Sequence of chain 1.B:
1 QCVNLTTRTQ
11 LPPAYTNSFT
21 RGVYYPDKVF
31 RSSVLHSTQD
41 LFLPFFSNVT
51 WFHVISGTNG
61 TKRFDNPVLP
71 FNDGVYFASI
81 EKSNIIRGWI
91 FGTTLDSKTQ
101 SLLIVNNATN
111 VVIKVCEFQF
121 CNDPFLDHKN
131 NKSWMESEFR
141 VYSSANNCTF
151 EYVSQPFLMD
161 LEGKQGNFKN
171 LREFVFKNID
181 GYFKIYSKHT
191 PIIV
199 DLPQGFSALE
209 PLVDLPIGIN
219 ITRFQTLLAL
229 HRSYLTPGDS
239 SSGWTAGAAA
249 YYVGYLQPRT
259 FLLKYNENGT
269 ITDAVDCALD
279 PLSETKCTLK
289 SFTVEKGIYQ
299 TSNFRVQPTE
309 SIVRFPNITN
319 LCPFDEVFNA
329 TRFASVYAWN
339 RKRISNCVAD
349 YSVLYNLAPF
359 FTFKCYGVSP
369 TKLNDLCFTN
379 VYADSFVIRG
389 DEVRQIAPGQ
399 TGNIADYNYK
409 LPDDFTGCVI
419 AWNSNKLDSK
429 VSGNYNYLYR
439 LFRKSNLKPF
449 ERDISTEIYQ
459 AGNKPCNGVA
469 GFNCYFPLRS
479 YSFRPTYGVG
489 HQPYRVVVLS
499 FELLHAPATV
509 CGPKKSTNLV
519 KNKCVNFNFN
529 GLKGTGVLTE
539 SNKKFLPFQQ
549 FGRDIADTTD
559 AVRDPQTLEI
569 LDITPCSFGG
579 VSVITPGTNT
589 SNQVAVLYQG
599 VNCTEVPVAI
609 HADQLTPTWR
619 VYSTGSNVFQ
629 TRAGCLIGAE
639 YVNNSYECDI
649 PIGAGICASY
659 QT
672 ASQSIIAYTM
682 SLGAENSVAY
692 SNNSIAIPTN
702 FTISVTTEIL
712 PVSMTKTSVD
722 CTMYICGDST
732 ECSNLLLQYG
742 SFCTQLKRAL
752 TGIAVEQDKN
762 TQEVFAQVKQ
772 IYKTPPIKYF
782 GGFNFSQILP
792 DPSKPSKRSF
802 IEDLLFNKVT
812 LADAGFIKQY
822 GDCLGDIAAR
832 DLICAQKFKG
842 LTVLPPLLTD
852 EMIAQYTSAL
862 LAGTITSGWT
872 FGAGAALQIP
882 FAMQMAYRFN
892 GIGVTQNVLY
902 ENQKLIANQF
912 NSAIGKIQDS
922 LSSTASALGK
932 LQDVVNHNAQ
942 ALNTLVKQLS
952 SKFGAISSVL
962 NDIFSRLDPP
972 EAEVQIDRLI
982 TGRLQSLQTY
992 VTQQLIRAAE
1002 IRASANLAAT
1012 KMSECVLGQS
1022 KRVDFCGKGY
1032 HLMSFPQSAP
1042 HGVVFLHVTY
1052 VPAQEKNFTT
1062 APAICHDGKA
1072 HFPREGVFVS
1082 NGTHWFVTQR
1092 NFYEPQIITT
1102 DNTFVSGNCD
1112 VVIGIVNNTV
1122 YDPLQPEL

A protein and the small-molecule ligand that binds it are described below.
Small molecule (SMILES): CC(=O)N[C@H]1[C@H](O[C@H]2[C@H](O)[C@@H](NC(C)=O)CO[C@@H]2CO)O[C@H](CO)[C@@H](O)[C@@H]1O

Binding-site contacts:
Ligand atom N2 contacts residue LEU906 of chain 1.B at 4.2 Å.
Ligand atom C4 contacts residue ASN701 of chain 1.B at 4.2 Å.
Ligand atom C7 contacts residue LEU906 of chain 1.B at 3.7 Å (hydrophobic).
Ligand atom N2 contacts residue ASN701 of chain 1.B at 2.9 Å (h-bond).
Ligand atom O6 contacts residue ASN701 of chain 1.B at 3.9 Å.
Ligand atom C3 contacts residue ASN701 of chain 1.B at 3.8 Å.
Ligand atom O4 contacts residue LEU906 of chain 1.B at 3.8 Å.
Ligand atom C6 contacts residue GLN910 of chain 1.B at 4.0 Å.
Ligand atom O5 contacts residue GLN1055 of chain 1.B at 3.9 Å.
Ligand atom C8 contacts residue LEU906 of chain 1.B at 3.9 Å (hydrophobic).
Ligand atom C4 contacts residue LEU906 of chain 1.B at 4.5 Å (hydrophobic).
Ligand atom C1 contacts residue ASN701 of chain 1.B at 1.4 Å.
Ligand atom O6 contacts residue GLN910 of chain 1.B at 3.1 Å (h-bond).
Ligand atom O7 contacts residue GLN1055 of chain 1.B at 3.9 Å.
Ligand atom C2 contacts residue ASN701 of chain 1.B at 2.5 Å.
Ligand atom O6 contacts residue THR703 of chain 1.B at 4.5 Å.
Ligand atom O6 contacts residue PHE702 of chain 1.B at 4.0 Å.
Ligand atom O5 contacts residue ASN701 of chain 1.B at 2.4 Å (h-bond).
Ligand atom C6 contacts residue LEU906 of chain 1.B at 4.4 Å (hydrophobic).
Ligand atom C7 contacts residue ASN701 of chain 1.B at 3.5 Å.
Ligand atom C5 contacts residue LEU906 of chain 1.B at 4.0 Å (hydrophobic).
Ligand atom C5 contacts residue ASN701 of chain 1.B at 3.7 Å.
Ligand atom C6 contacts residue ASN701 of chain 1.B at 4.4 Å.
Ligand atom C2 contacts residue GLN1055 of chain 1.B at 4.4 Å.
Ligand atom C1 contacts residue GLN1055 of chain 1.B at 4.1 Å.
Ligand atom C8 contacts residue GLN910 of chain 1.B at 4.3 Å.
Ligand atom C5 contacts residue GLN910 of chain 1.B at 4.3 Å.
Ligand atom O7 contacts residue LEU906 of chain 1.B at 3.9 Å.
Ligand atom O7 contacts residue ASN701 of chain 1.B at 3.7 Å.